Sequence of chain 1.A:
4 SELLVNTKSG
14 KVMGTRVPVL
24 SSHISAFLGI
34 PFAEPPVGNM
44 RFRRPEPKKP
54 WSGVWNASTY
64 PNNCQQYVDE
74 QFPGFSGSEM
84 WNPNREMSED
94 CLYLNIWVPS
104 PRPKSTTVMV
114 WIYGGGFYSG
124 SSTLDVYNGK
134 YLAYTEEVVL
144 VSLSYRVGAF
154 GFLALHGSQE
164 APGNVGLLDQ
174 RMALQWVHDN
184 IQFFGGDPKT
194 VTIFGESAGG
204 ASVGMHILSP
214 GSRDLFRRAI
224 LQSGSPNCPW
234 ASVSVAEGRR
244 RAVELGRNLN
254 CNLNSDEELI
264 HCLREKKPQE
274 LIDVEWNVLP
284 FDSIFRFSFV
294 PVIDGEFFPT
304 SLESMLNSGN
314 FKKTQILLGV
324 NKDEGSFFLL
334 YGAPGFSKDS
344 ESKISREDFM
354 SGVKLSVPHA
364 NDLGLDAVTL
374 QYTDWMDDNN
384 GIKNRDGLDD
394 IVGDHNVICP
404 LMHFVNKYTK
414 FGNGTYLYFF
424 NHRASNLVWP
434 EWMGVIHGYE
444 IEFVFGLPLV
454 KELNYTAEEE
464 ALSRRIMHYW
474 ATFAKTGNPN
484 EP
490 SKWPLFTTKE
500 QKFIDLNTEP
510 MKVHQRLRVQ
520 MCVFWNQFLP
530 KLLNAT

Binding-site contacts:
Ligand atom F3 contacts residue GLY335 of chain 1.A at 3.4 Å.
Ligand atom F3 contacts residue SER286 of chain 1.A at 3.8 Å.
Ligand atom C10 contacts residue TYR121 of chain 1.A at 3.0 Å (hydrophobic).
Ligand atom C8 contacts residue TRP279 of chain 1.A at 4.1 Å (hydrophobic).
Ligand atom N2 contacts residue PHE331 of chain 1.A at 4.1 Å.
Ligand atom O2 contacts residue PHE331 of chain 1.A at 3.3 Å.
Ligand atom O3 contacts residue PHE288 of chain 1.A at 2.8 Å (h-bond).
Ligand atom F1 contacts residue TYR334 of chain 1.A at 3.5 Å.
Ligand atom C14 contacts residue TYR334 of chain 1.A at 4.2 Å (hydrophobic).
Ligand atom C11 contacts residue CFQ1 of chain 1.E at 4.3 Å.
Ligand atom C10 contacts residue TRP279 of chain 1.A at 4.2 Å (hydrophobic).
Ligand atom C14 contacts residue GLY335 of chain 1.A at 3.7 Å.
Ligand atom O2 contacts residue ARG289 of chain 1.A at 4.1 Å.
Ligand atom C11 contacts residue TYR121 of chain 1.A at 4.0 Å (hydrophobic).
Ligand atom O3 contacts residue ARG289 of chain 1.A at 4.0 Å.
Ligand atom AS contacts residue TRP279 of chain 1.A at 4.2 Å.
Ligand atom C7 contacts residue TRP279 of chain 1.A at 4.3 Å (hydrophobic).
Ligand atom C11 contacts residue TYR334 of chain 1.A at 4.2 Å (hydrophobic).
Ligand atom O2 contacts residue PHE290 of chain 1.A at 3.1 Å.
Ligand atom F1 contacts residue GLY335 of chain 1.A at 3.0 Å.
Ligand atom C4 contacts residue TRP279 of chain 1.A at 3.6 Å (hydrophobic).
Ligand atom F2 contacts residue TYR334 of chain 1.A at 3.6 Å.
Ligand atom C3 contacts residue TRP279 of chain 1.A at 4.2 Å (hydrophobic).
Ligand atom C9 contacts residue TRP279 of chain 1.A at 4.1 Å (hydrophobic).
Ligand atom O3 contacts residue ILE287 of chain 1.A at 3.3 Å.
Ligand atom O2 contacts residue CFQ1 of chain 1.E at 3.9 Å.
Ligand atom C9 contacts residue CFQ1 of chain 1.E at 3.4 Å.
Ligand atom N2 contacts residue PHE288 of chain 1.A at 3.5 Å (h-bond).
Ligand atom C2 contacts residue TYR70 of chain 1.A at 3.4 Å (hydrophobic).
Ligand atom N2 contacts residue PHE290 of chain 1.A at 4.0 Å.
Ligand atom C10 contacts residue CFQ1 of chain 1.E at 3.6 Å.
Ligand atom C2 contacts residue TRP279 of chain 1.A at 3.3 Å (hydrophobic).
Ligand atom F3 contacts residue ILE287 of chain 1.A at 4.2 Å.
Ligand atom C11 contacts residue TRP279 of chain 1.A at 4.3 Å (hydrophobic).
Ligand atom O2 contacts residue PHE288 of chain 1.A at 3.3 Å (h-bond).
Ligand atom F2 contacts residue GLY335 of chain 1.A at 3.9 Å.
Ligand atom C5 contacts residue TRP279 of chain 1.A at 3.5 Å (hydrophobic).
Ligand atom F1 contacts residue PHE331 of chain 1.A at 4.1 Å.
Ligand atom F1 contacts residue ILE287 of chain 1.A at 4.2 Å.
Ligand atom C9 contacts residue TYR121 of chain 1.A at 3.8 Å (hydrophobic).

The protein below binds the small molecule below.
Small molecule (SMILES): C[As+](C)(C)CCO[C@@H](c1ccccc1[N+](=O)O)C(F)(F)F